The small molecule below binds the protein below.
Small molecule (SMILES): CCN(CC)CCC[C@@H](C)Nc1ccnc2cc(Cl)ccc12

Sequence of chain 1.D:
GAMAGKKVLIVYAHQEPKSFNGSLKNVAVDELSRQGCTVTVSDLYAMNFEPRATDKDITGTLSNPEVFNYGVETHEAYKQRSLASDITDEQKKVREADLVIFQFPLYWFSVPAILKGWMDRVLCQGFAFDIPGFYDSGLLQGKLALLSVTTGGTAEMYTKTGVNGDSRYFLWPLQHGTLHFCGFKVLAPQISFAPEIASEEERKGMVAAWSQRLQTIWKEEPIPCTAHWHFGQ

Binding-site contacts:
Ligand atom C7 contacts residue GLY153 of chain 1.D at 3.8 Å.
Ligand atom CL contacts residue MET157 of chain 1.D at 3.5 Å.
Ligand atom C18 contacts residue GLU196 of chain 1.D at 3.7 Å.
Ligand atom N1 contacts residue ILE131 of chain 1.C at 4.0 Å.
Ligand atom N2 contacts residue ILE131 of chain 1.C at 4.1 Å.
Ligand atom CL contacts residue GLY153 of chain 1.D at 3.6 Å.
Ligand atom C2 contacts residue PHE129 of chain 1.C at 3.9 Å (hydrophobic).
Ligand atom C5 contacts residue ILE131 of chain 1.C at 3.8 Å (hydrophobic).
Ligand atom C7 contacts residue ILE131 of chain 1.C at 4.1 Å (hydrophobic).
Ligand atom CL contacts residue ASN164 of chain 1.D at 3.8 Å.
Ligand atom C11 contacts residue GLN125 of chain 1.C at 4.1 Å.
Ligand atom C6 contacts residue GLY153 of chain 1.D at 3.6 Å.
Ligand atom C18 contacts residue GLY71 of chain 1.C at 4.1 Å.
Ligand atom C17 contacts residue ILE197 of chain 1.D at 3.7 Å (hydrophobic).
Ligand atom C12 contacts residue GLN125 of chain 1.C at 4.0 Å.
Ligand atom C10 contacts residue GLN125 of chain 1.C at 3.7 Å.
Ligand atom C16 contacts residue ILE131 of chain 1.C at 3.7 Å (hydrophobic).
Ligand atom C1 contacts residue FAD1 of chain 1.O at 3.2 Å.
Ligand atom C7 contacts residue GLY152 of chain 1.D at 4.1 Å.
Ligand atom C11 contacts residue GLU196 of chain 1.D at 3.5 Å.
Ligand atom N1 contacts residue FAD1 of chain 1.O at 3.4 Å (h-bond).
Ligand atom C7 contacts residue FAD1 of chain 1.O at 3.9 Å.
Ligand atom C4 contacts residue FAD1 of chain 1.O at 3.8 Å.
Ligand atom C3 contacts residue FAD1 of chain 1.O at 3.6 Å.
Ligand atom CL contacts residue FAD1 of chain 1.O at 3.9 Å.
Ligand atom C18 contacts residue FAD1 of chain 1.O at 3.5 Å.
Ligand atom C8 contacts residue PHE181 of chain 1.C at 3.6 Å (hydrophobic).
Ligand atom N1 contacts residue PHE129 of chain 1.C at 4.0 Å.
Ligand atom C5 contacts residue GLY152 of chain 1.D at 3.6 Å.
Ligand atom C6 contacts residue GLY152 of chain 1.D at 3.4 Å.
Ligand atom C9 contacts residue ILE131 of chain 1.C at 3.5 Å (hydrophobic).
Ligand atom C4 contacts residue ILE131 of chain 1.C at 3.5 Å (hydrophobic).
Ligand atom C2 contacts residue FAD1 of chain 1.O at 3.5 Å.
Ligand atom C3 contacts residue ILE131 of chain 1.C at 3.9 Å (hydrophobic).
Ligand atom C9 contacts residue FAD1 of chain 1.O at 3.5 Å.
Ligand atom N2 contacts residue FAD1 of chain 1.O at 4.1 Å.
Ligand atom C8 contacts residue ILE131 of chain 1.C at 3.9 Å (hydrophobic).
Ligand atom C8 contacts residue FAD1 of chain 1.O at 3.6 Å.
Ligand atom C6 contacts residue ILE131 of chain 1.C at 4.1 Å (hydrophobic).
Ligand atom C1 contacts residue PHE129 of chain 1.C at 3.4 Å (hydrophobic).

Sequence of chain 1.C:
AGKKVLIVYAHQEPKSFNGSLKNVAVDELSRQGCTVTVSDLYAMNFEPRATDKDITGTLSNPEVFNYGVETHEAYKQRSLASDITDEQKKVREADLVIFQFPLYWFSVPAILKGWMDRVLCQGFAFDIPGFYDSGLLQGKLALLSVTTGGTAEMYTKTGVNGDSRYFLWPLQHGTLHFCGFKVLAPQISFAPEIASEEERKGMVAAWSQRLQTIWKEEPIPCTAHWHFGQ